Binding-site contacts:
Ligand atom O5 contacts residue TYR120 of chain 1.A at 3.4 Å.
Ligand atom O7 contacts residue ARG189 of chain 1.A at 1.3 Å (salt-bridge).
Ligand atom C8 contacts residue PHE193 of chain 1.A at 4.2 Å (hydrophobic).
Ligand atom O3 contacts residue LEU211 of chain 1.B at 4.3 Å.
Ligand atom C3 contacts residue ARG189 of chain 1.A at 4.2 Å.
Ligand atom O5 contacts residue ASN117 of chain 1.A at 2.3 Å (h-bond).
Ligand atom C6 contacts residue ASP212 of chain 1.B at 3.0 Å.
Ligand atom C5 contacts residue TYR120 of chain 1.A at 4.3 Å (hydrophobic).
Ligand atom C5 contacts residue LEU211 of chain 1.B at 4.3 Å (hydrophobic).
Ligand atom C5 contacts residue PHE193 of chain 1.A at 3.9 Å (hydrophobic).
Ligand atom C2 contacts residue LEU211 of chain 1.B at 4.4 Å (hydrophobic).
Ligand atom C4 contacts residue ARG189 of chain 1.A at 4.0 Å.
Ligand atom O5 contacts residue PHE193 of chain 1.A at 4.3 Å.
Ligand atom O7 contacts residue LEU211 of chain 1.B at 3.8 Å.
Ligand atom C7 contacts residue ASN117 of chain 1.A at 3.6 Å.
Ligand atom C5 contacts residue ASN117 of chain 1.A at 3.6 Å.
Ligand atom C6 contacts residue TYR120 of chain 1.A at 3.5 Å (hydrophobic).
Ligand atom O6 contacts residue ASP212 of chain 1.B at 2.7 Å (salt-bridge).
Ligand atom N2 contacts residue ARG189 of chain 1.A at 3.3 Å (salt-bridge).
Ligand atom C5 contacts residue ARG189 of chain 1.A at 4.2 Å.
Ligand atom C1 contacts residue ASN117 of chain 1.A at 1.4 Å.
Ligand atom C7 contacts residue ARG189 of chain 1.A at 2.4 Å.
Ligand atom C4 contacts residue ASN117 of chain 1.A at 4.2 Å.
Ligand atom O6 contacts residue TYR120 of chain 1.A at 3.6 Å (h-bond).
Ligand atom C1 contacts residue GLU113 of chain 1.A at 3.6 Å.
Ligand atom O5 contacts residue LEU211 of chain 1.B at 4.1 Å.
Ligand atom C2 contacts residue ARG189 of chain 1.A at 3.5 Å.
Ligand atom C3 contacts residue ASN117 of chain 1.A at 3.8 Å.
Ligand atom C1 contacts residue ARG189 of chain 1.A at 3.8 Å.
Ligand atom C4 contacts residue LEU211 of chain 1.B at 3.9 Å (hydrophobic).
Ligand atom O5 contacts residue GLU113 of chain 1.A at 3.4 Å (salt-bridge).
Ligand atom N2 contacts residue ASN117 of chain 1.A at 3.0 Å (h-bond).
Ligand atom C8 contacts residue ARG189 of chain 1.A at 3.5 Å.
Ligand atom O4 contacts residue ARG189 of chain 1.A at 2.9 Å (salt-bridge).
Ligand atom C2 contacts residue ASN117 of chain 1.A at 2.5 Å.
Ligand atom C1 contacts residue TYR120 of chain 1.A at 4.0 Å (hydrophobic).
Ligand atom C6 contacts residue PHE193 of chain 1.A at 3.8 Å (hydrophobic).
Ligand atom C2 contacts residue GLU113 of chain 1.A at 4.1 Å.
Ligand atom O6 contacts residue LEU211 of chain 1.B at 3.7 Å.
Ligand atom O7 contacts residue ASN117 of chain 1.A at 3.8 Å.

Sequence of chain 1.B:
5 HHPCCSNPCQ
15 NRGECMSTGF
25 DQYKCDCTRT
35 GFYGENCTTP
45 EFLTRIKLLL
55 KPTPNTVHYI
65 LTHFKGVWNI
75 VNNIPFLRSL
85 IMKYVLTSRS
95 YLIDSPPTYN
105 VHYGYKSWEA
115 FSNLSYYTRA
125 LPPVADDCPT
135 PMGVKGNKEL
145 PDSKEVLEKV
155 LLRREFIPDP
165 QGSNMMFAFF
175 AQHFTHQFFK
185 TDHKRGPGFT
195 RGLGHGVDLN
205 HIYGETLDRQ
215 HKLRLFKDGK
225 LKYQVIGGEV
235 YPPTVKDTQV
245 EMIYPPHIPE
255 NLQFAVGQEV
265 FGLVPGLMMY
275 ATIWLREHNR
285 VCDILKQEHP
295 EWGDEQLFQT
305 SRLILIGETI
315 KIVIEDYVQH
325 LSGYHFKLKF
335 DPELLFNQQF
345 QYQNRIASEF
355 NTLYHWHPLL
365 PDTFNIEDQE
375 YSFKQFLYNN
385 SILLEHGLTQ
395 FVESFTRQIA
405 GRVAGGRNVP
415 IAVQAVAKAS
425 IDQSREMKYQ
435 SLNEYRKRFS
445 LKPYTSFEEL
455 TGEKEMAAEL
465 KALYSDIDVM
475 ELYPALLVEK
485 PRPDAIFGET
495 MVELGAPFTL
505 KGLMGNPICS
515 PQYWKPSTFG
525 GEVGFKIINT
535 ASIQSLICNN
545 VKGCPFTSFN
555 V

Sequence of chain 1.A:
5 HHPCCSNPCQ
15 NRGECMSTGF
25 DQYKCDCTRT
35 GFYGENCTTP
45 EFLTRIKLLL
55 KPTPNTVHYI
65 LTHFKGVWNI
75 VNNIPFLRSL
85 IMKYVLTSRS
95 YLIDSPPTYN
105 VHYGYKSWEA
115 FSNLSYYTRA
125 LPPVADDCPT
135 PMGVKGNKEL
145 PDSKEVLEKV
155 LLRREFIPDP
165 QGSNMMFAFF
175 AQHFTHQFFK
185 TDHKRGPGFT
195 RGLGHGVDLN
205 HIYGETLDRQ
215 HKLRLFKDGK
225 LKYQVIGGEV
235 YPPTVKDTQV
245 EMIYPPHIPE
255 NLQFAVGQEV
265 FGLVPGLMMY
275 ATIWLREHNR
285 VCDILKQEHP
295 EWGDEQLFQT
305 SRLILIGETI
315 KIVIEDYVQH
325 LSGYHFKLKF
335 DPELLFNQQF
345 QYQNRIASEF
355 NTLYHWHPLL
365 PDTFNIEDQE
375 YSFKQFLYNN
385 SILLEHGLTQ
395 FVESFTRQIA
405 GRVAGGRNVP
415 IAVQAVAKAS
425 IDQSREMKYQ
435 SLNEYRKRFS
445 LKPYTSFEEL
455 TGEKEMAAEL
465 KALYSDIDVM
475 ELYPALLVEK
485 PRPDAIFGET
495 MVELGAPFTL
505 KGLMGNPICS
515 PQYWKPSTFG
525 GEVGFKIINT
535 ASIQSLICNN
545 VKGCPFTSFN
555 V

The small molecule below binds the protein below.
Small molecule (SMILES): CC(=O)N[C@H]1[C@H](O[C@H]2[C@H](O)[C@@H](NC(C)=O)CO[C@@H]2CO)O[C@H](CO)[C@@H](O[C@H]2O[C@H](CO)[C@@H](O)[C@H](O)[C@@H]2O)[C@@H]1O